Sequence of chain 2.A:
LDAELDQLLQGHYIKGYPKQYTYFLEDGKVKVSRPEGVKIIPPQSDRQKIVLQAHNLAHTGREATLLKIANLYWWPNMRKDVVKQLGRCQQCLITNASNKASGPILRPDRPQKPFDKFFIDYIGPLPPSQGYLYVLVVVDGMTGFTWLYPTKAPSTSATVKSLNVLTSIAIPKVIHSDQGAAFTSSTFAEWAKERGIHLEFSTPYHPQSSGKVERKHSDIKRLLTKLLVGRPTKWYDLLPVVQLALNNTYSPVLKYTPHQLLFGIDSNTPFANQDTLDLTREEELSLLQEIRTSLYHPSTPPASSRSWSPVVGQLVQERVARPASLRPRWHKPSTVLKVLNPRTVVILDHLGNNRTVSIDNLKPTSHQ

Binding-site contacts:
Ligand atom OAE contacts residue ASP131 of chain 2.A at 4.0 Å.
Ligand atom CAW contacts residue GLU224 of chain 2.A at 3.7 Å.
Ligand atom CAV contacts residue PRO217 of chain 2.A at 3.6 Å (hydrophobic).
Ligand atom CLAI contacts residue GLU224 of chain 2.A at 3.6 Å.
Ligand atom CAZ contacts residue MG1 of chain 2.M at 2.9 Å.
Ligand atom OAG contacts residue ASP131 of chain 2.A at 3.0 Å (salt-bridge).
Ligand atom OAD contacts residue PRO217 of chain 2.A at 3.7 Å.
Ligand atom CAS contacts residue MG1 of chain 2.L at 2.8 Å.
Ligand atom CLAI contacts residue PRO217 of chain 2.A at 3.5 Å.
Ligand atom OAF contacts residue GLU224 of chain 2.A at 3.0 Å (salt-bridge).
Ligand atom NAP contacts residue PRO217 of chain 2.A at 3.6 Å.
Ligand atom CAX contacts residue PRO217 of chain 2.A at 3.8 Å (hydrophobic).
Ligand atom OAE contacts residue ASP188 of chain 2.A at 2.8 Å (salt-bridge).
Ligand atom CAY contacts residue MG1 of chain 2.L at 3.1 Å.
Ligand atom OAE contacts residue MG1 of chain 2.L at 2.0 Å.
Ligand atom CAS contacts residue ASP188 of chain 2.A at 3.1 Å.
Ligand atom OAG contacts residue MG1 of chain 2.L at 2.0 Å.
Ligand atom OAG contacts residue ASP188 of chain 2.A at 3.3 Å (salt-bridge).
Ligand atom CAY contacts residue ASP188 of chain 2.A at 3.6 Å.
Ligand atom CAL contacts residue PRO217 of chain 2.A at 3.5 Å (hydrophobic).
Ligand atom CAM contacts residue GLY190 of chain 2.A at 3.7 Å.
Ligand atom CAZ contacts residue PRO217 of chain 2.A at 3.9 Å (hydrophobic).
Ligand atom CAK contacts residue PRO217 of chain 2.A at 3.9 Å (hydrophobic).
Ligand atom CLAI contacts residue GLN218 of chain 2.A at 3.8 Å.
Ligand atom CAW contacts residue MG1 of chain 2.M at 2.9 Å.
Ligand atom OAF contacts residue MG1 of chain 2.M at 1.9 Å.
Ligand atom CAZ contacts residue GLU224 of chain 2.A at 3.5 Å.
Ligand atom FAH contacts residue GLN218 of chain 2.A at 3.5 Å.
Ligand atom CAW contacts residue MG1 of chain 2.L at 2.9 Å.
Ligand atom CAW contacts residue ASP188 of chain 2.A at 3.8 Å.
Ligand atom NBE contacts residue PRO217 of chain 2.A at 3.8 Å.
Ligand atom OAG contacts residue GLU224 of chain 2.A at 3.2 Å (salt-bridge).
Ligand atom OAG contacts residue MG1 of chain 2.M at 2.0 Å.
Ligand atom CAU contacts residue PRO217 of chain 2.A at 3.7 Å (hydrophobic).
Ligand atom CBA contacts residue MG1 of chain 2.M at 3.1 Å.
Ligand atom CBC contacts residue TYR215 of chain 2.A at 3.9 Å (hydrophobic).
Ligand atom OAD contacts residue TYR215 of chain 2.A at 3.9 Å.
Ligand atom CAT contacts residue PRO217 of chain 2.A at 3.9 Å (hydrophobic).
Ligand atom CBA contacts residue GLU224 of chain 2.A at 3.7 Å.
Ligand atom CAC contacts residue TYR215 of chain 2.A at 3.8 Å (hydrophobic).

The small molecule below binds the protein below.
Small molecule (SMILES): CCN1C[C@H](C)n2c(c(O)c3c(=O)n(Cc4ccc(F)c(Cl)c4)nc(C(=O)NC)c32)C1=O